A protein and the small-molecule ligand that binds it are described below.
Small molecule (SMILES): CC(=O)N[C@@H]1[C@@H](O)[C@H](O)[C@@H](CO)O[C@H]1O

Sequence of chain 1.A:
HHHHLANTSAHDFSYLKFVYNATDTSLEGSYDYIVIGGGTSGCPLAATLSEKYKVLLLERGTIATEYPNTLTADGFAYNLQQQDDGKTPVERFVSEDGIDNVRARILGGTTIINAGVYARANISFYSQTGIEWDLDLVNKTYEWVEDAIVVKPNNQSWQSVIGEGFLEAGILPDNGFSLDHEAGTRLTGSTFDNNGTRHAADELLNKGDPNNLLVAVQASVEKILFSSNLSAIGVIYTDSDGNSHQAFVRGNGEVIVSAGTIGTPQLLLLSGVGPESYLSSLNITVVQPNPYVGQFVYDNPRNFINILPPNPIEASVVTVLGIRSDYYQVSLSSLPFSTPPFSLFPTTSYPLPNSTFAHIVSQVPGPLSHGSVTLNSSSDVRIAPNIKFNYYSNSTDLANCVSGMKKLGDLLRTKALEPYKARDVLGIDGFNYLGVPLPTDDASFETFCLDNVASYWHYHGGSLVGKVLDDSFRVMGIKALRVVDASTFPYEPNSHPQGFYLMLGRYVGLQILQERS

Binding-site contacts:
Ligand atom C1 contacts residue LEU373 of chain 1.A at 4.1 Å (hydrophobic).
Ligand atom O5 contacts residue LEU373 of chain 1.A at 3.5 Å.
Ligand atom C4 contacts residue ASN399 of chain 1.A at 4.2 Å.
Ligand atom O5 contacts residue ASN399 of chain 1.A at 2.4 Å (h-bond).
Ligand atom C5 contacts residue LEU373 of chain 1.A at 3.8 Å (hydrophobic).
Ligand atom C2 contacts residue ASN399 of chain 1.A at 2.4 Å.
Ligand atom C3 contacts residue ASN399 of chain 1.A at 3.8 Å.
Ligand atom C5 contacts residue ASN399 of chain 1.A at 3.6 Å.
Ligand atom C6 contacts residue LEU373 of chain 1.A at 3.8 Å (hydrophobic).
Ligand atom C7 contacts residue ASN399 of chain 1.A at 3.6 Å.
Ligand atom C1 contacts residue ASN399 of chain 1.A at 1.4 Å.
Ligand atom N2 contacts residue ASN399 of chain 1.A at 2.9 Å (h-bond).
Ligand atom O7 contacts residue ASN399 of chain 1.A at 3.9 Å.